Sequence of chain 3.A:
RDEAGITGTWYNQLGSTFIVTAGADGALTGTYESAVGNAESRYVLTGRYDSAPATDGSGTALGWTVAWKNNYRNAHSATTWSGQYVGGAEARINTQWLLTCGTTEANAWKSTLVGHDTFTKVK

The small molecule below binds the protein below.
Small molecule (SMILES): [O][Cu]12([O])<-n3ccccc3CCN->1(CCNC(=O)CCCC[C@@H]1SC[C@@H]3NC(=O)N[C@@H]31)CCc1ccccn->21

Binding-site contacts:
Ligand atom C23 contacts residue CYS112 of chain 3.A at 3.6 Å (hydrophobic).
Ligand atom C25 contacts residue GLY113 of chain 3.A at 3.4 Å.
Ligand atom N2 contacts residue SER45 of chain 3.A at 3.1 Å (h-bond).
Ligand atom C1 contacts residue SER27 of chain 3.A at 3.7 Å.
Ligand atom C9 contacts residue TRP79 of chain 3.A at 3.5 Å (hydrophobic).
Ligand atom O2 contacts residue GLY48 of chain 3.A at 3.6 Å.
Ligand atom C7 contacts residue TRP79 of chain 3.A at 3.8 Å (hydrophobic).
Ligand atom N2 contacts residue VAL47 of chain 3.A at 3.5 Å.
Ligand atom C20 contacts residue ALA86 of chain 3.A at 3.6 Å (hydrophobic).
Ligand atom C1 contacts residue ASP128 of chain 3.A at 3.7 Å.
Ligand atom C2 contacts residue TRP108 of chain 3.A at 3.6 Å (hydrophobic).
Ligand atom S1 contacts residue TRP92 of chain 3.A at 3.7 Å.
Ligand atom N3 contacts residue SER88 of chain 3.A at 2.9 Å (h-bond).
Ligand atom O1 contacts residue TYR43 of chain 3.A at 2.7 Å (h-bond).
Ligand atom C1 contacts residue ASN23 of chain 3.A at 3.7 Å.
Ligand atom C21 contacts residue ALA86 of chain 3.A at 3.0 Å (hydrophobic).
Ligand atom C5 contacts residue TRP120 of chain 1.A at 3.6 Å (hydrophobic).
Ligand atom O2 contacts residue ASN49 of chain 3.A at 2.8 Å (h-bond).
Ligand atom S1 contacts residue TRP79 of chain 3.A at 3.6 Å.
Ligand atom C12 contacts residue ALA86 of chain 3.A at 3.8 Å (hydrophobic).
Ligand atom C11 contacts residue SER88 of chain 3.A at 3.6 Å.
Ligand atom N6 contacts residue CYS112 of chain 3.A at 3.2 Å.
Ligand atom C3 contacts residue TRP108 of chain 3.A at 3.4 Å (hydrophobic).
Ligand atom C16 contacts residue CYS112 of chain 3.A at 3.6 Å (hydrophobic).
Ligand atom CU1 contacts residue CYS112 of chain 3.A at 2.2 Å.
Ligand atom S1 contacts residue THR90 of chain 3.A at 3.4 Å (h-bond).
Ligand atom O1 contacts residue ASN23 of chain 3.A at 2.9 Å (h-bond).
Ligand atom N1 contacts residue LEU25 of chain 3.A at 3.7 Å.
Ligand atom C1 contacts residue TYR43 of chain 3.A at 3.5 Å (hydrophobic).
Ligand atom C9 contacts residue ASN49 of chain 3.A at 3.5 Å.
Ligand atom C6 contacts residue SER45 of chain 3.A at 3.6 Å.
Ligand atom C17 contacts residue LEU124 of chain 3.A at 3.7 Å (hydrophobic).
Ligand atom O1 contacts residue SER27 of chain 3.A at 2.6 Å (h-bond).
Ligand atom C1 contacts residue LEU25 of chain 3.A at 3.7 Å (hydrophobic).
Ligand atom C26 contacts residue GLY113 of chain 3.A at 3.6 Å.
Ligand atom C4 contacts residue VAL47 of chain 3.A at 3.7 Å (hydrophobic).
Ligand atom C6 contacts residue VAL47 of chain 3.A at 3.7 Å (hydrophobic).
Ligand atom N1 contacts residue ASP128 of chain 3.A at 2.9 Å (salt-bridge).
Ligand atom N5 contacts residue CYS112 of chain 3.A at 3.5 Å (h-bond).
Ligand atom C4 contacts residue TRP120 of chain 1.A at 3.6 Å (hydrophobic).

Sequence of chain 1.A:
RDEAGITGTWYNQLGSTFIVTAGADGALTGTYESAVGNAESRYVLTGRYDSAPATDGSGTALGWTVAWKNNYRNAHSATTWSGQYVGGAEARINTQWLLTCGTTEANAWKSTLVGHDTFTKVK